Sequence of chain 1.A:
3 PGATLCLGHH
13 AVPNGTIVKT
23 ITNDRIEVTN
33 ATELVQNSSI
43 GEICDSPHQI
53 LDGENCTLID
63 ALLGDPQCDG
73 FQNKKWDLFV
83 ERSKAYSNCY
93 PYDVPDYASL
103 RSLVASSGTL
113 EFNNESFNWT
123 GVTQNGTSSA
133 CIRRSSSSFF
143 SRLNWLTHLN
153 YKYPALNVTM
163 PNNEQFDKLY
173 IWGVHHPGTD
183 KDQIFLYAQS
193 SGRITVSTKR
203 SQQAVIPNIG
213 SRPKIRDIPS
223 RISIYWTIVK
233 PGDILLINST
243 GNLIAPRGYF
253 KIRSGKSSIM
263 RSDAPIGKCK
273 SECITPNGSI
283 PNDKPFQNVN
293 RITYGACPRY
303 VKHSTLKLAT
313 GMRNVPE

This small molecule binds to this protein.
Small molecule (SMILES): CC(=O)N[C@@H]1[C@@H](O)[C@H](O)[C@@H](CO)O[C@H]1O

Binding-site contacts:
Ligand atom C7 contacts residue ASN159 of chain 1.A at 3.4 Å.
Ligand atom C2 contacts residue ASN240 of chain 1.A at 2.7 Å.
Ligand atom O5 contacts residue THR242 of chain 1.A at 4.5 Å.
Ligand atom N2 contacts residue ASN159 of chain 1.A at 3.1 Å.
Ligand atom C3 contacts residue ALA157 of chain 1.A at 3.7 Å (hydrophobic).
Ligand atom C5 contacts residue ASN240 of chain 1.A at 3.5 Å.
Ligand atom C1 contacts residue LEU158 of chain 1.A at 3.7 Å (hydrophobic).
Ligand atom C4 contacts residue ALA157 of chain 1.A at 4.1 Å (hydrophobic).
Ligand atom C1 contacts residue ASN240 of chain 1.A at 1.4 Å.
Ligand atom O4 contacts residue THR242 of chain 1.A at 4.3 Å.
Ligand atom C8 contacts residue ALA157 of chain 1.A at 4.4 Å (hydrophobic).
Ligand atom C1 contacts residue SER241 of chain 1.A at 4.4 Å.
Ligand atom C7 contacts residue NAG1 of chain 1.D at 4.1 Å.
Ligand atom O7 contacts residue ASN159 of chain 1.A at 4.2 Å.
Ligand atom N2 contacts residue ALA157 of chain 1.A at 4.5 Å.
Ligand atom C7 contacts residue ASN240 of chain 1.A at 4.5 Å.
Ligand atom C2 contacts residue LEU158 of chain 1.A at 4.5 Å (hydrophobic).
Ligand atom C6 contacts residue ASN240 of chain 1.A at 4.4 Å.
Ligand atom N2 contacts residue ASN240 of chain 1.A at 3.2 Å (h-bond).
Ligand atom C5 contacts residue ALA157 of chain 1.A at 4.2 Å (hydrophobic).
Ligand atom O5 contacts residue ASN240 of chain 1.A at 2.3 Å (h-bond).
Ligand atom C6 contacts residue THR242 of chain 1.A at 3.5 Å.
Ligand atom O6 contacts residue ARG195 of chain 1.A at 3.1 Å (salt-bridge).
Ligand atom C1 contacts residue ALA157 of chain 1.A at 4.4 Å (hydrophobic).
Ligand atom O6 contacts residue ASN240 of chain 1.A at 3.7 Å.
Ligand atom C3 contacts residue ASN240 of chain 1.A at 3.9 Å.
Ligand atom C1 contacts residue ASN159 of chain 1.A at 4.4 Å.
Ligand atom C2 contacts residue ASN159 of chain 1.A at 4.3 Å.
Ligand atom O4 contacts residue ALA157 of chain 1.A at 3.9 Å.
Ligand atom C8 contacts residue ASN159 of chain 1.A at 3.5 Å.
Ligand atom O7 contacts residue NAG1 of chain 1.D at 3.0 Å.
Ligand atom C5 contacts residue THR242 of chain 1.A at 3.5 Å.
Ligand atom O6 contacts residue ILE211 of chain 2.A at 3.8 Å.
Ligand atom O6 contacts residue THR242 of chain 1.A at 4.2 Å.
Ligand atom N2 contacts residue LEU158 of chain 1.A at 4.1 Å.
Ligand atom C6 contacts residue ARG195 of chain 1.A at 3.9 Å.
Ligand atom C4 contacts residue ASN240 of chain 1.A at 4.3 Å.
Ligand atom C2 contacts residue ALA157 of chain 1.A at 4.4 Å (hydrophobic).

Sequence of chain 2.A:
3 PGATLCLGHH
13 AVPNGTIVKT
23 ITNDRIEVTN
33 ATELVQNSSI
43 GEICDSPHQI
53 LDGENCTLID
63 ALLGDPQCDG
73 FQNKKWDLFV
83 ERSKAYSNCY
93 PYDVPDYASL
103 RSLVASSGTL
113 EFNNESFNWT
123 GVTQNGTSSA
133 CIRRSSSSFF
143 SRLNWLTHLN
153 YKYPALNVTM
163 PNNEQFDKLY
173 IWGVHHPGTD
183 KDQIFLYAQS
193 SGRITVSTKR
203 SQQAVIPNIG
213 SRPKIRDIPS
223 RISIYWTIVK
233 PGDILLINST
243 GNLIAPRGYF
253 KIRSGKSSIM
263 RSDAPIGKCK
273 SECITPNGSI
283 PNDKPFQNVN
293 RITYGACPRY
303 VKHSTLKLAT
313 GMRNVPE